This small molecule binds to this protein.
Small molecule (SMILES): COCCO

Binding-site contacts:
Ligand atom O2 contacts residue LEU183 of chain 1.A at 4.3 Å.
Ligand atom O2 contacts residue TYR221 of chain 1.A at 4.1 Å.
Ligand atom O2 contacts residue ALA184 of chain 1.A at 4.4 Å.
Ligand atom C1 contacts residue TYR221 of chain 1.A at 4.2 Å (hydrophobic).
Ligand atom O1 contacts residue ALA184 of chain 1.A at 3.7 Å.
Ligand atom C3 contacts residue LEU183 of chain 1.A at 3.9 Å (hydrophobic).
Ligand atom O1 contacts residue TYR221 of chain 1.A at 4.1 Å.

Sequence of chain 1.A:
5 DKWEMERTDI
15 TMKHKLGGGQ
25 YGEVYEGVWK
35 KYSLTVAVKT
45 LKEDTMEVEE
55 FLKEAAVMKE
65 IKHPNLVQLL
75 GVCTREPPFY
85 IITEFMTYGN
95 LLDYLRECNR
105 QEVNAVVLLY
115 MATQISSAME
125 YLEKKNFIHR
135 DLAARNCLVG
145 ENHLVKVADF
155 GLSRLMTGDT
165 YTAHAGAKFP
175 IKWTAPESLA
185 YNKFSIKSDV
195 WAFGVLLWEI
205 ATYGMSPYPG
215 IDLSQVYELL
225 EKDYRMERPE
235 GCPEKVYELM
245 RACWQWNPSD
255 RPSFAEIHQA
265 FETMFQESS